Sequence of chain 1.A:
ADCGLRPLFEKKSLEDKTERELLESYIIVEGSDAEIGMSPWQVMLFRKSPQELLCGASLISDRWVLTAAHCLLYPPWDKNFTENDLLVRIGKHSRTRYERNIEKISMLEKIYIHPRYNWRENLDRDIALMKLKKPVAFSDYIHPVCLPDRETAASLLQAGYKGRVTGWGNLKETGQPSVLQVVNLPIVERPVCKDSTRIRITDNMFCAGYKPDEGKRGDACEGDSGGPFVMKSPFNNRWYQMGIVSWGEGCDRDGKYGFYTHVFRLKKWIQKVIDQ

Binding-site contacts:
Ligand atom N36 contacts residue GLY268 of chain 1.A at 3.5 Å.
Ligand atom C33 contacts residue ALA230 of chain 1.A at 3.7 Å (hydrophobic).
Ligand atom C29 contacts residue CYS231 of chain 1.A at 3.6 Å (hydrophobic).
Ligand atom N35 contacts residue GLY260 of chain 1.A at 2.8 Å (h-bond).
Ligand atom C34 contacts residue ALA230 of chain 1.A at 3.1 Å (hydrophobic).
Ligand atom C18 contacts residue LEU126 of chain 1.A at 3.7 Å (hydrophobic).
Ligand atom C23 contacts residue LEU126 of chain 1.A at 3.8 Å (hydrophobic).
Ligand atom O12 contacts residue TRP257 of chain 1.A at 3.3 Å.
Ligand atom N35 contacts residue CYS261 of chain 1.A at 3.7 Å.
Ligand atom C7 contacts residue ILE209 of chain 1.A at 3.6 Å (hydrophobic).
Ligand atom C20 contacts residue TYR77 of chain 1.A at 3.4 Å (hydrophobic).
Ligand atom O12 contacts residue GLY258 of chain 1.A at 3.1 Å (h-bond).
Ligand atom N35 contacts residue ALA230 of chain 1.A at 3.1 Å (h-bond).
Ligand atom C33 contacts residue GLY258 of chain 1.A at 3.6 Å.
Ligand atom C22 contacts residue HIS73 of chain 1.A at 3.5 Å.
Ligand atom N25 contacts residue SER235 of chain 1.A at 3.2 Å (h-bond).
Ligand atom N25 contacts residue HIS73 of chain 1.A at 3.6 Å (h-bond).
Ligand atom C32 contacts residue GLY258 of chain 1.A at 3.4 Å.
Ligand atom N35 contacts residue GLY258 of chain 1.A at 3.8 Å.
Ligand atom O26 contacts residue TRP80 of chain 1.A at 3.8 Å.
Ligand atom O19 contacts residue GLY258 of chain 1.A at 3.7 Å.
Ligand atom N35 contacts residue ASP229 of chain 1.A at 2.6 Å (salt-bridge).
Ligand atom C22 contacts residue SER256 of chain 1.A at 3.4 Å.
Ligand atom C34 contacts residue GLY258 of chain 1.A at 3.7 Å.
Ligand atom C8 contacts residue GLU124 of chain 1.A at 3.7 Å.
Ligand atom C24 contacts residue HIS73 of chain 1.A at 3.6 Å.
Ligand atom N36 contacts residue ASP229 of chain 1.A at 2.9 Å (salt-bridge).
Ligand atom N36 contacts residue ALA230 of chain 1.A at 3.4 Å (h-bond).
Ligand atom C32 contacts residue GLY260 of chain 1.A at 3.6 Å.
Ligand atom C21 contacts residue LEU126 of chain 1.A at 3.6 Å (hydrophobic).
Ligand atom C3 contacts residue ILE209 of chain 1.A at 3.5 Å (hydrophobic).
Ligand atom C24 contacts residue SER256 of chain 1.A at 3.7 Å.
Ligand atom C6 contacts residue TRP257 of chain 1.A at 3.6 Å (hydrophobic).
Ligand atom C21 contacts residue TRP80 of chain 1.A at 3.7 Å (hydrophobic).
Ligand atom C20 contacts residue TRP80 of chain 1.A at 3.8 Å (hydrophobic).
Ligand atom C27 contacts residue SER235 of chain 1.A at 3.0 Å.
Ligand atom N25 contacts residue SER256 of chain 1.A at 3.1 Å (h-bond).
Ligand atom C7 contacts residue GLU124 of chain 1.A at 3.4 Å.
Ligand atom C34 contacts residue ASP229 of chain 1.A at 3.5 Å.
Ligand atom O19 contacts residue TRP257 of chain 1.A at 3.5 Å.

A small-molecule ligand and the protein it binds are described below.
Small molecule (SMILES): [H]/N=C(/N)c1ccc(CNC(=O)Cc2c(C)ccc(NS(=O)(=O)c3cccc4ccccc34)c2O)cc1